Binding-site contacts:
Ligand atom C37 contacts residue VAL238 of chain 1.A at 3.7 Å (hydrophobic).
Ligand atom O5 contacts residue ASP200 of chain 1.A at 3.9 Å.
Ligand atom C15 contacts residue ALA234 of chain 1.A at 4.1 Å (hydrophobic).
Ligand atom C24 contacts residue ASP200 of chain 1.A at 3.3 Å.
Ligand atom C36 contacts residue PRO112 of chain 1.A at 4.0 Å (hydrophobic).
Ligand atom C36 contacts residue MET103 of chain 1.A at 4.1 Å (hydrophobic).
Ligand atom C35 contacts residue TYR202 of chain 1.A at 4.1 Å (hydrophobic).
Ligand atom O2 contacts residue TYR202 of chain 1.A at 3.6 Å.
Ligand atom C27 contacts residue THR276 of chain 1.A at 4.1 Å.
Ligand atom O4 contacts residue MET237 of chain 1.A at 4.1 Å.
Ligand atom C27 contacts residue TYR277 of chain 1.A at 3.9 Å (hydrophobic).
Ligand atom C19 contacts residue ALA233 of chain 1.A at 4.1 Å (hydrophobic).
Ligand atom N1 contacts residue ASP200 of chain 1.A at 2.7 Å (salt-bridge).
Ligand atom C22 contacts residue ASP200 of chain 1.A at 4.1 Å.
Ligand atom C14 contacts residue MET237 of chain 1.A at 3.6 Å (hydrophobic).
Ligand atom O13 contacts residue PRO112 of chain 1.A at 3.7 Å.
Ligand atom C15 contacts residue MET237 of chain 1.A at 3.9 Å (hydrophobic).
Ligand atom C20 contacts residue ALA234 of chain 1.A at 4.1 Å (hydrophobic).
Ligand atom C21 contacts residue GLY273 of chain 1.A at 3.8 Å.
Ligand atom C23 contacts residue ASP200 of chain 1.A at 3.5 Å.
Ligand atom C25 contacts residue PHE280 of chain 1.A at 3.8 Å (hydrophobic).
Ligand atom C31 contacts residue TYR202 of chain 1.A at 3.5 Å (hydrophobic).
Ligand atom C32 contacts residue TYR277 of chain 1.A at 3.7 Å (hydrophobic).
Ligand atom O1 contacts residue MET237 of chain 1.A at 3.7 Å.
Ligand atom C34 contacts residue SER109 of chain 1.A at 3.9 Å.
Ligand atom C30 contacts residue TYR202 of chain 1.A at 4.0 Å (hydrophobic).
Ligand atom O8 contacts residue ASP200 of chain 1.A at 2.8 Å (salt-bridge).
Ligand atom C27 contacts residue PHE280 of chain 1.A at 3.7 Å (hydrophobic).
Ligand atom O6 contacts residue THR276 of chain 1.A at 3.8 Å.
Ligand atom C28 contacts residue GLU222 of chain 1.A at 3.9 Å.
Ligand atom C34 contacts residue SER110 of chain 1.A at 4.0 Å.
Ligand atom O13 contacts residue ILE105 of chain 1.A at 4.0 Å.
Ligand atom C34 contacts residue ILE105 of chain 1.A at 4.0 Å (hydrophobic).
Ligand atom C30 contacts residue ALA234 of chain 1.A at 4.0 Å (hydrophobic).
Ligand atom C30 contacts residue MET237 of chain 1.A at 3.5 Å (hydrophobic).
Ligand atom C20 contacts residue LEU201 of chain 1.A at 3.8 Å (hydrophobic).
Ligand atom C29 contacts residue ASP200 of chain 1.A at 3.6 Å.
Ligand atom C28 contacts residue ASP200 of chain 1.A at 3.2 Å.
Ligand atom C2 contacts residue TYR202 of chain 1.A at 3.6 Å (hydrophobic).
Ligand atom C20 contacts residue ASP200 of chain 1.A at 3.7 Å.

A protein and the small-molecule ligand that binds it are described below.
Small molecule (SMILES): CC[C@H]1OC(=O)[C@H](C)[C@@H](O[C@H]2C[C@@](C)(OC)[C@@H](O)[C@H](C)O2)[C@H](C)[C@@H](O[C@@H]2O[C@H](C)C[C@H](N(C)C)[C@H]2O)[C@](C)(OC)C[C@@H](C)C(=O)[C@H](C)[C@@H](O)[C@]1(C)O

Sequence of chain 1.A:
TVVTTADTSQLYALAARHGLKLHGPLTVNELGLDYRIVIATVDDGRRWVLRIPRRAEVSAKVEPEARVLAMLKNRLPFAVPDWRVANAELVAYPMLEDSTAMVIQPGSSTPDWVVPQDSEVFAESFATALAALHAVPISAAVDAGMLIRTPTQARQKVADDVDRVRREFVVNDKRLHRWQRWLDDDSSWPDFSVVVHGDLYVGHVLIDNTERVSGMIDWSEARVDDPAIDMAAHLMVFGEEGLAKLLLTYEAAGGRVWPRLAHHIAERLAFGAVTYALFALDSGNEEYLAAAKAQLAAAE